Binding-site contacts:
Ligand atom C09 contacts residue HIS227 of chain 14.B at 3.8 Å.
Ligand atom C39 contacts residue PHE270 of chain 14.B at 3.4 Å (hydrophobic).
Ligand atom C38 contacts residue PRO358 of chain 14.B at 3.5 Å (hydrophobic).
Ligand atom O06 contacts residue LEU273 of chain 14.B at 3.5 Å.
Ligand atom C40 contacts residue SER234 of chain 14.B at 3.0 Å.
Ligand atom C36 contacts residue HIS227 of chain 14.B at 3.2 Å.
Ligand atom C41 contacts residue GLU27 of chain 14.B at 3.1 Å.
Ligand atom C40 contacts residue ALA231 of chain 14.B at 3.4 Å (hydrophobic).
Ligand atom C08 contacts residue LEU228 of chain 14.B at 3.8 Å (hydrophobic).
Ligand atom C06 contacts residue HIS227 of chain 14.B at 3.6 Å.
Ligand atom C41 contacts residue VAL23 of chain 14.B at 3.7 Å (hydrophobic).
Ligand atom O13 contacts residue ARG359 of chain 14.B at 3.2 Å (salt-bridge).
Ligand atom C19 contacts residue ARG276 of chain 14.B at 3.7 Å.
Ligand atom O08 contacts residue ARG276 of chain 14.B at 3.7 Å.
Ligand atom O06 contacts residue PRO272 of chain 14.B at 3.4 Å (h-bond).
Ligand atom C15 contacts residue THR274 of chain 14.B at 3.7 Å.
Ligand atom C37 contacts residue PRO358 of chain 14.B at 3.7 Å (hydrophobic).
Ligand atom C08 contacts residue HIS227 of chain 14.B at 3.4 Å.
Ligand atom C42 contacts residue VAL23 of chain 14.B at 3.5 Å (hydrophobic).
Ligand atom O14 contacts residue HIS227 of chain 14.B at 2.9 Å.
Ligand atom C19 contacts residue THR274 of chain 14.B at 3.0 Å.
Ligand atom C41 contacts residue SER234 of chain 14.B at 3.5 Å.
Ligand atom C28 contacts residue PRO358 of chain 14.B at 3.6 Å (hydrophobic).
Ligand atom C14 contacts residue THR274 of chain 14.B at 3.3 Å.
Ligand atom C07 contacts residue HIS227 of chain 14.B at 3.2 Å.
Ligand atom C39 contacts residue SER234 of chain 14.B at 3.8 Å.
Ligand atom C40 contacts residue GLU27 of chain 14.B at 3.4 Å.
Ligand atom C33 contacts residue ASP26 of chain 14.B at 3.7 Å.
Ligand atom C16 contacts residue THR274 of chain 14.B at 3.4 Å.
Ligand atom O06 contacts residue THR274 of chain 14.B at 2.7 Å (h-bond).
Ligand atom C32 contacts residue VAL23 of chain 14.B at 3.5 Å (hydrophobic).
Ligand atom C38 contacts residue PHE270 of chain 14.B at 3.6 Å (hydrophobic).
Ligand atom C39 contacts residue PRO358 of chain 14.B at 3.8 Å (hydrophobic).
Ligand atom C15 contacts residue PRO272 of chain 14.B at 3.1 Å (hydrophobic).
Ligand atom C33 contacts residue VAL23 of chain 14.B at 3.6 Å (hydrophobic).
Ligand atom O12 contacts residue GLY360 of chain 14.B at 3.5 Å (h-bond).
Ligand atom C07 contacts residue LEU228 of chain 14.B at 3.6 Å (hydrophobic).
Ligand atom O13 contacts residue GLY360 of chain 14.B at 3.6 Å.
Ligand atom C39 contacts residue ALA231 of chain 14.B at 3.3 Å (hydrophobic).
Ligand atom O13 contacts residue PRO358 of chain 14.B at 3.2 Å.

Sequence of chain 14.B:
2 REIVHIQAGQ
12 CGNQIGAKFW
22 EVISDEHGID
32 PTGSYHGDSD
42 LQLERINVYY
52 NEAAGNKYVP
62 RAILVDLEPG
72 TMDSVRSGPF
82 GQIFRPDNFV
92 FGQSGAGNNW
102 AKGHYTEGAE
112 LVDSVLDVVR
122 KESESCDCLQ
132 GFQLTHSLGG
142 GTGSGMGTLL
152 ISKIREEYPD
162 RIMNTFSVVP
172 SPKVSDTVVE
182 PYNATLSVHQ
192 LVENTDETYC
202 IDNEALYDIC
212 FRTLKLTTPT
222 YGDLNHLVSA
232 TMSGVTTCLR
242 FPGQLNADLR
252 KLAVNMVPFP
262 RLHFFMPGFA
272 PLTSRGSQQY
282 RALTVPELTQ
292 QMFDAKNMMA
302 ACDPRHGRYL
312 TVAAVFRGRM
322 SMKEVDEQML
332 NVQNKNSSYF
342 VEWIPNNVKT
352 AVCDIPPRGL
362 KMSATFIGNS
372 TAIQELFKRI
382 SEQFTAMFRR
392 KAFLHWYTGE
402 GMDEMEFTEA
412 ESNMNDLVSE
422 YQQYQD

A small-molecule ligand and the protein it binds are described below.
Small molecule (SMILES): CC(=O)O[C@H]1C(=O)[C@@]2(C)[C@H]([C@H](OC(=O)c3ccccc3)[C@]3(O)C[C@H](OC(=O)[C@H](O)[C@@H](NC(=O)c4ccccc4)c4ccccc4)C(C)=C1C3(C)C)[C@]1(OC(C)=O)CO[C@@H]1C[C@@H]2O